The small molecule below binds the protein below.
Small molecule (SMILES): NCc1ccc(C(F)(F)F)cc1

Binding-site contacts:
Ligand atom F10 contacts residue DMS1 of chain 1.F at 4.0 Å.
Ligand atom N01 contacts residue U1H1 of chain 1.G at 2.8 Å (h-bond).
Ligand atom C02 contacts residue U1H1 of chain 1.G at 3.3 Å.
Ligand atom F08 contacts residue ILE393 of chain 1.A at 3.7 Å.
Ligand atom C02 contacts residue ASP308 of chain 1.A at 3.5 Å.
Ligand atom N01 contacts residue GLY310 of chain 1.A at 3.8 Å.
Ligand atom C02 contacts residue SER127 of chain 1.A at 4.2 Å.
Ligand atom N01 contacts residue THR311 of chain 1.A at 3.7 Å.
Ligand atom C12 contacts residue DMS1 of chain 1.F at 4.1 Å.
Ligand atom C12 contacts residue GLY169 of chain 1.A at 3.8 Å.
Ligand atom C11 contacts residue GLY169 of chain 1.A at 3.4 Å.
Ligand atom N01 contacts residue GLY126 of chain 1.A at 3.8 Å.
Ligand atom C03 contacts residue U1H1 of chain 1.G at 4.0 Å.
Ligand atom C04 contacts residue GLY126 of chain 1.A at 3.1 Å.
Ligand atom C12 contacts residue ASP308 of chain 1.A at 4.0 Å.
Ligand atom C03 contacts residue DMS1 of chain 1.F at 3.9 Å.
Ligand atom C11 contacts residue DMS1 of chain 1.E at 3.6 Å.
Ligand atom C03 contacts residue ASP308 of chain 1.A at 3.4 Å.
Ligand atom C03 contacts residue GLY126 of chain 1.A at 3.6 Å.
Ligand atom C07 contacts residue GLY169 of chain 1.A at 4.1 Å.
Ligand atom C05 contacts residue ILE306 of chain 1.A at 4.2 Å (hydrophobic).
Ligand atom C02 contacts residue ASP124 of chain 1.A at 3.3 Å.
Ligand atom C02 contacts residue GLY126 of chain 1.A at 3.4 Å.
Ligand atom C12 contacts residue U1H1 of chain 1.G at 3.7 Å.
Ligand atom F08 contacts residue ILE389 of chain 1.A at 4.2 Å.
Ligand atom C05 contacts residue PHE283 of chain 1.A at 3.8 Å (hydrophobic).
Ligand atom F09 contacts residue GLY169 of chain 1.A at 3.3 Å.
Ligand atom C06 contacts residue GLY169 of chain 1.A at 4.2 Å.
Ligand atom N01 contacts residue ASP124 of chain 1.A at 2.8 Å (salt-bridge).
Ligand atom C06 contacts residue DMS1 of chain 1.E at 4.2 Å.
Ligand atom C04 contacts residue PHE283 of chain 1.A at 3.9 Å (hydrophobic).
Ligand atom C07 contacts residue DMS1 of chain 1.E at 4.0 Å.
Ligand atom C04 contacts residue DMS1 of chain 1.F at 4.0 Å.
Ligand atom C04 contacts residue ASP308 of chain 1.A at 3.6 Å.
Ligand atom F09 contacts residue DMS1 of chain 1.E at 3.1 Å.
Ligand atom C05 contacts residue GLY126 of chain 1.A at 4.1 Å.
Ligand atom F08 contacts residue ILE391 of chain 1.A at 3.2 Å.
Ligand atom N01 contacts residue ASP308 of chain 1.A at 2.6 Å (salt-bridge).
Ligand atom C05 contacts residue DMS1 of chain 1.F at 4.1 Å.
Ligand atom F09 contacts residue ILE389 of chain 1.A at 3.9 Å.

Sequence of chain 1.A:
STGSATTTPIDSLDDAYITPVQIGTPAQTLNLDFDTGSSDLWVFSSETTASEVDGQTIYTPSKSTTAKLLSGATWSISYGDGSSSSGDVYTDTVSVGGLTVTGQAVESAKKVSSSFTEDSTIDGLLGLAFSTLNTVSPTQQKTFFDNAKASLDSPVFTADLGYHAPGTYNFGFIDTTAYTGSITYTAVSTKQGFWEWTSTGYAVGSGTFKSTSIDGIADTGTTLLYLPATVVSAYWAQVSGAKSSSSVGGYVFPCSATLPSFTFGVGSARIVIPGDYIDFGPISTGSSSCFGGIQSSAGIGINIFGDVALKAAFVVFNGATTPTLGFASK